Binding-site contacts:
Ligand atom O7 contacts residue ASN377 of chain 2.A at 3.9 Å.
Ligand atom O6 contacts residue ASP374 of chain 2.A at 4.5 Å.
Ligand atom C6 contacts residue ASN415 of chain 2.A at 4.5 Å.
Ligand atom C1 contacts residue ILE376 of chain 2.A at 3.9 Å (hydrophobic).
Ligand atom C1 contacts residue ASN377 of chain 2.A at 1.5 Å.
Ligand atom O5 contacts residue ASN377 of chain 2.A at 2.4 Å (h-bond).
Ligand atom C7 contacts residue ASP413 of chain 2.A at 4.3 Å.
Ligand atom C6 contacts residue GLU412 of chain 2.A at 3.7 Å.
Ligand atom C1 contacts residue ASP374 of chain 2.A at 3.9 Å.
Ligand atom C3 contacts residue ASP374 of chain 2.A at 4.2 Å.
Ligand atom C4 contacts residue GLU412 of chain 2.A at 4.0 Å.
Ligand atom C7 contacts residue GLU412 of chain 2.A at 4.3 Å.
Ligand atom O5 contacts residue ASP374 of chain 2.A at 4.5 Å.
Ligand atom C1 contacts residue ASP413 of chain 2.A at 4.0 Å.
Ligand atom C3 contacts residue ASP413 of chain 2.A at 3.7 Å.
Ligand atom C5 contacts residue GLU412 of chain 2.A at 4.2 Å.
Ligand atom C8 contacts residue GLU412 of chain 2.A at 3.8 Å.
Ligand atom C7 contacts residue ASN377 of chain 2.A at 3.6 Å.
Ligand atom O5 contacts residue ILE376 of chain 2.A at 3.9 Å.
Ligand atom C8 contacts residue ASP413 of chain 2.A at 4.0 Å.
Ligand atom C6 contacts residue ASP374 of chain 2.A at 4.3 Å.
Ligand atom C2 contacts residue ASN377 of chain 2.A at 2.6 Å.
Ligand atom O6 contacts residue LYS358 of chain 2.A at 3.8 Å.
Ligand atom C5 contacts residue ASN377 of chain 2.A at 3.8 Å.
Ligand atom O6 contacts residue GLU412 of chain 2.A at 4.5 Å.
Ligand atom O6 contacts residue ASN415 of chain 2.A at 3.7 Å.
Ligand atom N2 contacts residue ASP413 of chain 2.A at 3.8 Å.
Ligand atom C8 contacts residue ASN377 of chain 2.A at 4.0 Å.
Ligand atom O6 contacts residue THR373 of chain 2.A at 4.0 Å.
Ligand atom O7 contacts residue ARG414 of chain 2.A at 3.2 Å (salt-bridge).
Ligand atom C5 contacts residue ASP374 of chain 2.A at 4.2 Å.
Ligand atom C5 contacts residue ASP413 of chain 2.A at 4.5 Å.
Ligand atom C2 contacts residue ASP413 of chain 2.A at 4.1 Å.
Ligand atom N2 contacts residue GLU412 of chain 2.A at 3.7 Å.
Ligand atom N2 contacts residue ASN377 of chain 2.A at 3.0 Å (h-bond).
Ligand atom C3 contacts residue ASN377 of chain 2.A at 3.9 Å.
Ligand atom O5 contacts residue GLU412 of chain 2.A at 4.4 Å.
Ligand atom C7 contacts residue ARG414 of chain 2.A at 4.3 Å.
Ligand atom C4 contacts residue ASN377 of chain 2.A at 4.3 Å.
Ligand atom O3 contacts residue ASP413 of chain 2.A at 3.8 Å.

A protein and the small-molecule ligand that binds it are described below.
Small molecule (SMILES): CC(=O)N[C@H]1[C@H](O[C@H]2[C@H](O)[C@@H](NC(C)=O)CO[C@@H]2CO)O[C@H](CO)[C@@H](O[C@@H]2O[C@H](CO)[C@@H](O)[C@H](O)[C@@H]2O)[C@@H]1O

Sequence of chain 2.A:
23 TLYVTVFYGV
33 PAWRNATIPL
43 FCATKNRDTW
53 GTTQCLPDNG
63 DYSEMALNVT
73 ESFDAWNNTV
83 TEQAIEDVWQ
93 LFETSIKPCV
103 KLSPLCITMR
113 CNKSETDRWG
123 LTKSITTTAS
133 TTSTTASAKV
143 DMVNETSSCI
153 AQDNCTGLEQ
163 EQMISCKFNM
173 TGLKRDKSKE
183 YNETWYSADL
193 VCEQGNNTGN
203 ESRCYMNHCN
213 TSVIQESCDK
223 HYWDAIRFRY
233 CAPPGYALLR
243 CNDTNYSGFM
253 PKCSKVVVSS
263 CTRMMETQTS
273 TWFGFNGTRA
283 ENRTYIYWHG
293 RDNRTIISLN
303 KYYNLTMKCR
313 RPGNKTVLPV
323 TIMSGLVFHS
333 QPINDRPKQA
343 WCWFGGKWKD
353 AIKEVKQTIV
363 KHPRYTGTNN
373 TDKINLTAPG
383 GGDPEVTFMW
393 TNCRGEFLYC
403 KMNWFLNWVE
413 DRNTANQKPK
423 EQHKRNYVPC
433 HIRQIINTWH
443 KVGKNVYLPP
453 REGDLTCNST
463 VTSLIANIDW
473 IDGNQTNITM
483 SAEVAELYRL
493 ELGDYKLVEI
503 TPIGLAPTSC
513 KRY